Binding-site contacts:
Ligand atom C8 contacts residue HIS34 of chain 1.B at 3.9 Å.
Ligand atom C1 contacts residue HIS34 of chain 1.B at 4.3 Å.
Ligand atom C2 contacts residue HIS34 of chain 1.B at 3.3 Å.
Ligand atom C7 contacts residue HIS34 of chain 1.B at 4.2 Å.
Ligand atom S6 contacts residue HIS34 of chain 1.B at 4.0 Å.
Ligand atom C5 contacts residue HIS34 of chain 1.B at 4.0 Å.
Ligand atom C2 contacts residue LYS63 of chain 1.B at 2.5 Å.
Ligand atom C3 contacts residue HIS34 of chain 1.B at 4.1 Å.
Ligand atom O1 contacts residue LYS63 of chain 1.B at 2.2 Å (salt-bridge).
Ligand atom C1 contacts residue LYS63 of chain 1.B at 1.4 Å.
Ligand atom C6 contacts residue HIS34 of chain 1.B at 3.5 Å.
Ligand atom S8 contacts residue ASP33 of chain 1.B at 3.9 Å.
Ligand atom C4 contacts residue HIS34 of chain 1.B at 4.0 Å.
Ligand atom C3 contacts residue LYS63 of chain 1.B at 3.8 Å.
Ligand atom C8 contacts residue ASP33 of chain 1.B at 4.4 Å.

Sequence of chain 1.B:
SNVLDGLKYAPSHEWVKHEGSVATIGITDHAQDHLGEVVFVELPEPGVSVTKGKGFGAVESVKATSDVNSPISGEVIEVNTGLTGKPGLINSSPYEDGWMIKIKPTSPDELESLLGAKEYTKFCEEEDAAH

This protein binds this small molecule.
Small molecule (SMILES): O=C(O)CCCC[C@@H](S)CCS